Sequence of chain 29.A:
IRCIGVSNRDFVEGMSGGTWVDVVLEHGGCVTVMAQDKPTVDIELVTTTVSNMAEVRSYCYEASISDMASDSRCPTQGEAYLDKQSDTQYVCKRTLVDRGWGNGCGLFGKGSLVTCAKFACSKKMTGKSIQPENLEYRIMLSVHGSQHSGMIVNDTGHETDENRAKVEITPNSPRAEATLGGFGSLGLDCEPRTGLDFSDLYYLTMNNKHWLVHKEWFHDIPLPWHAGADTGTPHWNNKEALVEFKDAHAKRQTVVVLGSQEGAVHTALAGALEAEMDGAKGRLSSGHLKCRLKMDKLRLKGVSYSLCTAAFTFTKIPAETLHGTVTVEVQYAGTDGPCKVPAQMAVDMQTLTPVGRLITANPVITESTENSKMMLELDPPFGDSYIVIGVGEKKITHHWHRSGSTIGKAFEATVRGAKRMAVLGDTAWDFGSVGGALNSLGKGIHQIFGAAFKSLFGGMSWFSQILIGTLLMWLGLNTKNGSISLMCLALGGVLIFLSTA

Binding-site contacts:
Ligand atom C5 contacts residue THR156 of chain 29.A at 4.3 Å.
Ligand atom N2 contacts residue THR156 of chain 29.A at 3.8 Å.
Ligand atom C2 contacts residue THR156 of chain 29.A at 3.9 Å.
Ligand atom C7 contacts residue ASN154 of chain 29.A at 3.5 Å.
Ligand atom C1 contacts residue THR156 of chain 29.A at 3.4 Å.
Ligand atom C8 contacts residue ASN154 of chain 29.A at 3.9 Å.
Ligand atom O5 contacts residue THR156 of chain 29.A at 4.2 Å.
Ligand atom O5 contacts residue ASN154 of chain 29.A at 4.0 Å.
Ligand atom N2 contacts residue ASN154 of chain 29.A at 3.8 Å.
Ligand atom C1 contacts residue MET151 of chain 29.A at 4.4 Å (hydrophobic).
Ligand atom C2 contacts residue ASN154 of chain 29.A at 4.0 Å.
Ligand atom O7 contacts residue ASN154 of chain 29.A at 3.3 Å (h-bond).
Ligand atom O7 contacts residue GLY150 of chain 29.A at 3.4 Å (h-bond).
Ligand atom C3 contacts residue THR156 of chain 29.A at 4.0 Å.
Ligand atom C7 contacts residue GLY150 of chain 29.A at 4.3 Å.
Ligand atom C1 contacts residue ASN154 of chain 29.A at 3.0 Å.

The small molecule below binds the protein below.
Small molecule (SMILES): CC(=O)N[C@H]1[C@H](O[C@H]2[C@H](O)[C@@H](NC(C)=O)CO[C@@H]2CO)O[C@H](CO)[C@@H](O)[C@@H]1O